This protein binds this small molecule.
Small molecule (SMILES): CC(=O)N[C@@H]1[C@@H](O)[C@H](O)[C@@H](CO)O[C@H]1O

Sequence of chain 1.A:
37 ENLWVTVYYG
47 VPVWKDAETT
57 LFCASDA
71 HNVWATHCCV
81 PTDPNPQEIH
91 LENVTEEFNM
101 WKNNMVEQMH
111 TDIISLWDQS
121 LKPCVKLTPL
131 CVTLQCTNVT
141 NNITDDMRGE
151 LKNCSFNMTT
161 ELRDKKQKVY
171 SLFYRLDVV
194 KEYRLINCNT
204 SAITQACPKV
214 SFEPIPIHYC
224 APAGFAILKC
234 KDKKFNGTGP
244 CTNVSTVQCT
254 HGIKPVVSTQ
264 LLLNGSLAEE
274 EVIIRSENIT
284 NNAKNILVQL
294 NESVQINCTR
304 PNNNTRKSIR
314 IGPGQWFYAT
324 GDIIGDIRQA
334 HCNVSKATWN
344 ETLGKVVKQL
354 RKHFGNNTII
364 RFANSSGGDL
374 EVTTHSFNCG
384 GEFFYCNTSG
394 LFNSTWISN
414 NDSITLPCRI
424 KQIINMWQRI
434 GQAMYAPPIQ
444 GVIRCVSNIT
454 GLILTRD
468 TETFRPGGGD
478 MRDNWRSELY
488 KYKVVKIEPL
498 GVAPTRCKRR

Binding-site contacts:
Ligand atom C8 contacts residue LYS236 of chain 1.A at 4.3 Å.
Ligand atom C1 contacts residue ASN246 of chain 1.A at 1.5 Å.
Ligand atom C7 contacts residue LYS236 of chain 1.A at 4.1 Å.
Ligand atom O5 contacts residue ASN246 of chain 1.A at 2.5 Å (h-bond).
Ligand atom C8 contacts residue ASP235 of chain 1.A at 3.2 Å.
Ligand atom N2 contacts residue ASN246 of chain 1.A at 3.0 Å (h-bond).
Ligand atom C2 contacts residue ASN246 of chain 1.A at 2.6 Å.
Ligand atom C4 contacts residue ASN246 of chain 1.A at 4.4 Å.
Ligand atom C7 contacts residue ASP235 of chain 1.A at 3.7 Å.
Ligand atom C7 contacts residue ASN246 of chain 1.A at 3.7 Å.
Ligand atom O7 contacts residue ASP235 of chain 1.A at 3.8 Å.
Ligand atom N2 contacts residue ASP235 of chain 1.A at 4.3 Å.
Ligand atom O7 contacts residue LYS236 of chain 1.A at 3.1 Å (salt-bridge).
Ligand atom C3 contacts residue ASN246 of chain 1.A at 3.9 Å.
Ligand atom O7 contacts residue ASN246 of chain 1.A at 4.0 Å.
Ligand atom C5 contacts residue ASN246 of chain 1.A at 3.8 Å.
Ligand atom C8 contacts residue ASN246 of chain 1.A at 4.2 Å.